The protein below binds the small molecule below.
Small molecule (SMILES): CCCNC(=O)OC[C@H]1C[C@@H]2CC[N@]1C[C@@H]2c1cc(-c2ccc(OC)cc2)nn1C

Sequence of chain 1.B:
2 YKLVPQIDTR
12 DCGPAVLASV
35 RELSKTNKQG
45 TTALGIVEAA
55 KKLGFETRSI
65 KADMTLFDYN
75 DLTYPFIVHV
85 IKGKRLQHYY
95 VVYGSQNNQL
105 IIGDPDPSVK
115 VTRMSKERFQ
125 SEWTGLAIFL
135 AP

Binding-site contacts:
Ligand atom CAN contacts residue PHE133 of chain 1.B at 3.3 Å (hydrophobic).
Ligand atom CAR contacts residue TYR73 of chain 1.B at 3.7 Å (hydrophobic).
Ligand atom OAP contacts residue ARG62 of chain 1.B at 2.4 Å (salt-bridge).
Ligand atom CAW contacts residue LYS65 of chain 1.B at 4.1 Å.
Ligand atom CAQ contacts residue ILE64 of chain 1.B at 4.1 Å (hydrophobic).
Ligand atom CBA contacts residue ALA66 of chain 1.B at 4.0 Å (hydrophobic).
Ligand atom CAZ contacts residue LEU70 of chain 1.B at 4.1 Å (hydrophobic).
Ligand atom CBA contacts residue TYR73 of chain 1.B at 4.1 Å (hydrophobic).
Ligand atom CAW contacts residue ASP67 of chain 1.B at 4.0 Å.
Ligand atom CAD contacts residue ARG62 of chain 1.B at 3.4 Å.
Ligand atom CAZ contacts residue THR69 of chain 1.B at 3.5 Å.
Ligand atom NAC contacts residue ARG62 of chain 1.B at 4.1 Å.
Ligand atom CAK contacts residue ARG62 of chain 1.B at 3.2 Å.
Ligand atom CAG contacts residue TYR73 of chain 1.B at 3.6 Å (hydrophobic).
Ligand atom CAY contacts residue ASP67 of chain 1.B at 3.9 Å.
Ligand atom CAO contacts residue ARG62 of chain 1.B at 4.0 Å.
Ligand atom CBA contacts residue LEU70 of chain 1.B at 3.7 Å (hydrophobic).
Ligand atom CAZ contacts residue ALA66 of chain 1.B at 3.6 Å (hydrophobic).
Ligand atom CAW contacts residue ALA66 of chain 1.B at 3.6 Å (hydrophobic).
Ligand atom CAU contacts residue ARG62 of chain 1.B at 3.3 Å.
Ligand atom OAX contacts residue ASP67 of chain 1.B at 3.3 Å (salt-bridge).
Ligand atom CAG contacts residue ASP75 of chain 1.B at 3.9 Å.
Ligand atom CAM contacts residue PHE133 of chain 1.B at 3.1 Å (hydrophobic).
Ligand atom OAJ contacts residue ARG62 of chain 1.B at 3.3 Å (salt-bridge).
Ligand atom CAB contacts residue LEU76 of chain 1.B at 4.1 Å (hydrophobic).
Ligand atom NAL contacts residue ARG62 of chain 1.B at 4.1 Å.
Ligand atom CAN contacts residue THR77 of chain 1.B at 3.6 Å.
Ligand atom CAY contacts residue ALA66 of chain 1.B at 3.9 Å (hydrophobic).
Ligand atom OAX contacts residue THR69 of chain 1.B at 4.1 Å.
Ligand atom CAR contacts residue LEU70 of chain 1.B at 3.5 Å (hydrophobic).
Ligand atom CAH contacts residue TYR73 of chain 1.B at 3.4 Å (hydrophobic).
Ligand atom NAT contacts residue ILE64 of chain 1.B at 3.9 Å.
Ligand atom CAQ contacts residue LEU70 of chain 1.B at 4.0 Å (hydrophobic).
Ligand atom NAV contacts residue ILE64 of chain 1.B at 3.8 Å.
Ligand atom CAO contacts residue PHE133 of chain 1.B at 3.7 Å (hydrophobic).
Ligand atom CAY contacts residue LYS65 of chain 1.B at 3.9 Å.
Ligand atom OAX contacts residue ALA66 of chain 1.B at 3.5 Å.
Ligand atom CBD contacts residue ALA66 of chain 1.B at 4.1 Å (hydrophobic).
Ligand atom CBD contacts residue LYS65 of chain 1.B at 3.7 Å.
Ligand atom CAM contacts residue THR77 of chain 1.B at 3.9 Å.